Sequence of chain 3.B:
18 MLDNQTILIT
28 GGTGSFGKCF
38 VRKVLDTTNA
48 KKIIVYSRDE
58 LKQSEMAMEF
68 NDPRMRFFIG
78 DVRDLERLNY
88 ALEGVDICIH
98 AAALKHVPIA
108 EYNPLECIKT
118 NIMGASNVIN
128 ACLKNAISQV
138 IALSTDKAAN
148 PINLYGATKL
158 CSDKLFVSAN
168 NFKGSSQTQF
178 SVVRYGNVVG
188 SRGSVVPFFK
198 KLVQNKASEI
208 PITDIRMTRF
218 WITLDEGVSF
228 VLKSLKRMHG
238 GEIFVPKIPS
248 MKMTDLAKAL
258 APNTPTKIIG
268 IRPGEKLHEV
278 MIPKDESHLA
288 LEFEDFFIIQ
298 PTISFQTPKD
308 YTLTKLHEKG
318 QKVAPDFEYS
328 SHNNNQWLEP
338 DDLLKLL

A small-molecule ligand and the protein it binds are described below.
Small molecule (SMILES): CC(=O)N[C@H]1[C@@H](O[P](=O)(O)O[P](=O)(O)OC[C@H]2O[C@@H](n3ccc(=O)[nH]c3=O)[C@H](O)[C@@H]2O)O[C@H](CO)[C@@H](O)[C@@H]1O

Binding-site contacts:
Ligand atom O4 contacts residue PRO208 of chain 3.B at 3.5 Å.
Ligand atom O4' contacts residue LYS144 of chain 3.B at 3.4 Å.
Ligand atom O5' contacts residue ASN184 of chain 3.B at 3.5 Å (h-bond).
Ligand atom O6' contacts residue ASN184 of chain 3.B at 2.8 Å (h-bond).
Ligand atom O3B contacts residue MET214 of chain 3.B at 2.8 Å.
Ligand atom C6 contacts residue ARG269 of chain 3.B at 3.0 Å.
Ligand atom O2 contacts residue PRO208 of chain 3.B at 3.3 Å (h-bond).
Ligand atom O7' contacts residue LYS102 of chain 3.B at 3.1 Å.
Ligand atom C2 contacts residue PRO208 of chain 3.B at 3.4 Å (hydrophobic).
Ligand atom C6' contacts residue ASN184 of chain 3.B at 3.3 Å.
Ligand atom O4' contacts residue THR142 of chain 3.B at 2.9 Å (h-bond).
Ligand atom C2B contacts residue GLU272 of chain 3.B at 3.0 Å.
Ligand atom O1B contacts residue ARG269 of chain 3.B at 3.0 Å (salt-bridge).
Ligand atom O2B contacts residue ASN184 of chain 3.B at 3.3 Å (h-bond).
Ligand atom O2B contacts residue ARG216 of chain 3.B at 3.2 Å (salt-bridge).
Ligand atom C8' contacts residue GLY190 of chain 3.B at 3.4 Å.
Ligand atom O2A contacts residue VAL192 of chain 3.B at 2.8 Å (h-bond).
Ligand atom O4B contacts residue VAL192 of chain 3.B at 3.5 Å.
Ligand atom C5 contacts residue ARG269 of chain 3.B at 3.4 Å.
Ligand atom C6' contacts residue LYS144 of chain 3.B at 3.5 Å.
Ligand atom C2B contacts residue ARG269 of chain 3.B at 3.5 Å.
Ligand atom O2' contacts residue MET214 of chain 3.B at 3.0 Å.
Ligand atom O3' contacts residue LYS102 of chain 3.B at 3.0 Å.
Ligand atom C4B contacts residue MET250 of chain 3.B at 3.5 Å (hydrophobic).
Ligand atom N3 contacts residue PRO208 of chain 3.B at 2.6 Å (h-bond).
Ligand atom O4B contacts residue MET250 of chain 3.B at 3.1 Å (h-bond).
Ligand atom C3B contacts residue GLU272 of chain 3.B at 3.4 Å.
Ligand atom O2' contacts residue THR210 of chain 3.B at 2.5 Å (h-bond).
Ligand atom O1' contacts residue LYS144 of chain 3.B at 3.2 Å.
Ligand atom O3B contacts residue ARG216 of chain 3.B at 3.5 Å.
Ligand atom C4 contacts residue PRO208 of chain 3.B at 3.5 Å (hydrophobic).
Ligand atom O2' contacts residue GLU272 of chain 3.B at 2.9 Å (salt-bridge).
Ligand atom O6' contacts residue ASP143 of chain 3.B at 2.7 Å (salt-bridge).
Ligand atom O1A contacts residue ARG269 of chain 3.B at 3.2 Å (salt-bridge).
Ligand atom C6' contacts residue ASP143 of chain 3.B at 3.2 Å.
Ligand atom O2B contacts residue LYS144 of chain 3.B at 2.8 Å (salt-bridge).
Ligand atom O3A contacts residue ASN184 of chain 3.B at 3.3 Å (h-bond).
Ligand atom C5' contacts residue LYS144 of chain 3.B at 3.2 Å.
Ligand atom O6' contacts residue LYS144 of chain 3.B at 2.6 Å (salt-bridge).
Ligand atom O4' contacts residue TYR152 of chain 3.B at 3.3 Å (h-bond).